Binding-site contacts:
Ligand atom C3 contacts residue THR56 of chain 1.A at 3.1 Å.
Ligand atom C6 contacts residue PHE52 of chain 1.A at 3.6 Å (hydrophobic).
Ligand atom C6 contacts residue THR56 of chain 1.A at 2.2 Å.
Ligand atom C8 contacts residue PHE52 of chain 1.A at 2.5 Å (hydrophobic).
Ligand atom C9 contacts residue PHE21 of chain 1.A at 3.2 Å (hydrophobic).
Ligand atom C8 contacts residue PHE21 of chain 1.A at 4.2 Å (hydrophobic).
Ligand atom C10 contacts residue HIS55 of chain 1.A at 4.2 Å.
Ligand atom C3 contacts residue LYS51 of chain 1.A at 3.7 Å.
Ligand atom C1 contacts residue HEM1 of chain 1.C at 2.9 Å.
Ligand atom C2 contacts residue THR56 of chain 1.A at 4.0 Å.
Ligand atom C5 contacts residue PHE21 of chain 1.A at 3.7 Å (hydrophobic).
Ligand atom C7 contacts residue PHE21 of chain 1.A at 3.0 Å (hydrophobic).
Ligand atom C7 contacts residue THR56 of chain 1.A at 1.2 Å.
Ligand atom C4 contacts residue LYS51 of chain 1.A at 3.5 Å.
Ligand atom C4 contacts residue PHE52 of chain 1.A at 3.4 Å (hydrophobic).
Ligand atom C6 contacts residue PHE21 of chain 1.A at 3.0 Å (hydrophobic).
Ligand atom C10 contacts residue PHE35 of chain 1.A at 3.8 Å (hydrophobic).
Ligand atom C5 contacts residue PHE52 of chain 1.A at 4.0 Å (hydrophobic).
Ligand atom C10 contacts residue HEM1 of chain 1.C at 3.6 Å.
Ligand atom C7 contacts residue PHE52 of chain 1.A at 3.6 Å (hydrophobic).
Ligand atom C2 contacts residue HIS55 of chain 1.A at 3.0 Å.
Ligand atom C5 contacts residue TYR38 of chain 1.A at 3.5 Å (hydrophobic).
Ligand atom C8 contacts residue TYR38 of chain 1.A at 2.7 Å (hydrophobic).
Ligand atom C9 contacts residue PHE35 of chain 1.A at 3.6 Å (hydrophobic).
Ligand atom C10 contacts residue PHE21 of chain 1.A at 4.1 Å (hydrophobic).
Ligand atom C2 contacts residue VAL59 of chain 1.A at 3.7 Å (hydrophobic).
Ligand atom C10 contacts residue VAL59 of chain 1.A at 3.5 Å (hydrophobic).
Ligand atom C6 contacts residue TYR38 of chain 1.A at 3.6 Å (hydrophobic).
Ligand atom C3 contacts residue HEM1 of chain 1.C at 3.6 Å.
Ligand atom C4 contacts residue THR56 of chain 1.A at 2.8 Å.
Ligand atom C3 contacts residue HIS55 of chain 1.A at 1.9 Å.
Ligand atom C4 contacts residue TYR38 of chain 1.A at 3.4 Å (hydrophobic).
Ligand atom C1 contacts residue HIS55 of chain 1.A at 3.4 Å.
Ligand atom C5 contacts residue HIS55 of chain 1.A at 3.9 Å.
Ligand atom C5 contacts residue THR56 of chain 1.A at 3.1 Å.
Ligand atom C1 contacts residue VAL59 of chain 1.A at 3.9 Å (hydrophobic).
Ligand atom C4 contacts residue HIS55 of chain 1.A at 2.6 Å.
Ligand atom C8 contacts residue THR56 of chain 1.A at 2.4 Å.
Ligand atom C2 contacts residue HEM1 of chain 1.C at 3.2 Å.
Ligand atom C9 contacts residue VAL59 of chain 1.A at 4.0 Å (hydrophobic).

A protein and the small-molecule ligand that binds it are described below.
Small molecule (SMILES): Cc1ccc(C(C)C)cc1

Sequence of chain 1.A:
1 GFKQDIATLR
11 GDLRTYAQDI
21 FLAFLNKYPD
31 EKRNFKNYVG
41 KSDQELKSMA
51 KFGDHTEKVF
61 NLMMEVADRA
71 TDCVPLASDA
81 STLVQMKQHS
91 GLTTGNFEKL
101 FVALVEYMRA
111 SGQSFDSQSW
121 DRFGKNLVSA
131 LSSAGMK